Binding-site contacts:
Ligand atom C4 contacts residue LEU158 of chain 1.A at 4.0 Å (hydrophobic).
Ligand atom C8 contacts residue PHE156 of chain 1.A at 3.7 Å (hydrophobic).
Ligand atom CAM contacts residue ALA77 of chain 1.A at 3.8 Å (hydrophobic).
Ligand atom OAL contacts residue VAL167 of chain 1.A at 4.0 Å.
Ligand atom N9 contacts residue LEU159 of chain 1.A at 3.0 Å (h-bond).
Ligand atom CAM contacts residue GLY195 of chain 1.A at 3.5 Å.
Ligand atom CAN contacts residue MET131 of chain 1.A at 3.9 Å (hydrophobic).
Ligand atom N6 contacts residue ASP137 of chain 1.A at 3.1 Å (salt-bridge).
Ligand atom CAK contacts residue ASP137 of chain 1.A at 3.9 Å.
Ligand atom C8 contacts residue LEU159 of chain 1.A at 3.8 Å (hydrophobic).
Ligand atom C2 contacts residue ALA197 of chain 1.A at 3.5 Å (hydrophobic).
Ligand atom C8 contacts residue ASP137 of chain 1.A at 3.4 Å.
Ligand atom C6 contacts residue VAL167 of chain 1.A at 3.8 Å (hydrophobic).
Ligand atom C4 contacts residue LEU159 of chain 1.A at 4.0 Å (hydrophobic).
Ligand atom N1 contacts residue ALA197 of chain 1.A at 3.8 Å.
Ligand atom CAP contacts residue VAL167 of chain 1.A at 3.8 Å (hydrophobic).
Ligand atom CAO contacts residue MET131 of chain 1.A at 3.8 Å (hydrophobic).
Ligand atom N6 contacts residue VAL167 of chain 1.A at 3.7 Å.
Ligand atom N7 contacts residue ASP137 of chain 1.A at 2.6 Å (salt-bridge).
Ligand atom N3 contacts residue ALA197 of chain 1.A at 4.0 Å.
Ligand atom CAP contacts residue ASP137 of chain 1.A at 3.9 Å.
Ligand atom N7 contacts residue VAL167 of chain 1.A at 3.8 Å.
Ligand atom CAK contacts residue MET131 of chain 1.A at 4.0 Å (hydrophobic).
Ligand atom CAO contacts residue GLY195 of chain 1.A at 3.8 Å.
Ligand atom C2 contacts residue LEU126 of chain 1.A at 3.7 Å (hydrophobic).
Ligand atom C5 contacts residue ASP137 of chain 1.A at 3.8 Å.
Ligand atom OAL contacts residue GLY195 of chain 1.A at 3.7 Å.
Ligand atom OAL contacts residue THR169 of chain 1.A at 3.8 Å.
Ligand atom CAO contacts residue ALA79 of chain 1.A at 3.9 Å (hydrophobic).
Ligand atom C6 contacts residue ASP137 of chain 1.A at 4.0 Å.
Ligand atom CAP contacts residue GLY195 of chain 1.A at 3.9 Å.
Ligand atom CAK contacts residue GLY195 of chain 1.A at 3.5 Å.
Ligand atom C5 contacts residue VAL167 of chain 1.A at 3.8 Å (hydrophobic).
Ligand atom N9 contacts residue LEU158 of chain 1.A at 3.7 Å.
Ligand atom CAO contacts residue TYR193 of chain 1.A at 3.9 Å (hydrophobic).
Ligand atom OAL contacts residue ASP137 of chain 1.A at 3.4 Å (salt-bridge).
Ligand atom N1 contacts residue LEU126 of chain 1.A at 3.6 Å.
Ligand atom CAP contacts residue GLY196 of chain 1.A at 4.0 Å.
Ligand atom CAN contacts residue GLY195 of chain 1.A at 4.0 Å.
Ligand atom N7 contacts residue PHE156 of chain 1.A at 4.0 Å.

Sequence of chain 1.A:
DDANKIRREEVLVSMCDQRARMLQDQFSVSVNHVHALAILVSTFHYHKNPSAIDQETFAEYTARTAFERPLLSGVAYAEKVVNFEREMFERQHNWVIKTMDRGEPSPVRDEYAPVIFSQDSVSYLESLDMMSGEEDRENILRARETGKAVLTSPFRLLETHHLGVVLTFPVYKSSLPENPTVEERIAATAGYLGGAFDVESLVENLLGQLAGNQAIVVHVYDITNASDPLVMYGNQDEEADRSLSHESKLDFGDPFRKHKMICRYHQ

A protein and the small-molecule ligand that binds it are described below.
Small molecule (SMILES): c1coc(CNc2ncnc3nc[nH]c23)c1